A protein and the small-molecule ligand that binds it are described below.
Small molecule (SMILES): C[C@H]1O[C@@H](n2cnc3c(N)ncnc32)[C@H](O)[C@@H]1O[P](=O)(O)OC[C@H]1O[C@@H](n2cnc3c(=O)nc(N)[nH]c32)[C@H](O)[C@@H]1O

Sequence of chain 1.SA:
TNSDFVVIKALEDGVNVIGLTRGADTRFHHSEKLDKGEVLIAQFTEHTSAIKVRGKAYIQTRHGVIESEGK

Binding-site contacts:
Ligand atom N2 contacts residue HIS32 of chain 1.SA at 3.7 Å.
Ligand atom C2 contacts residue PHE30 of chain 1.TA at 3.4 Å (hydrophobic).
Ligand atom N2 contacts residue PHE30 of chain 1.TA at 4.0 Å.
Ligand atom C2 contacts residue GLU34 of chain 1.SA at 3.6 Å.
Ligand atom C2 contacts residue LYS35 of chain 1.SA at 3.8 Å.
Ligand atom N2 contacts residue THR28 of chain 1.TA at 3.7 Å.
Ligand atom C6 contacts residue LYS54 of chain 1.TA at 4.2 Å.
Ligand atom N1 contacts residue GLU34 of chain 1.SA at 3.0 Å (salt-bridge).
Ligand atom C6 contacts residue PHE30 of chain 1.TA at 3.1 Å (hydrophobic).
Ligand atom N7 contacts residue PHE30 of chain 1.TA at 3.5 Å.
Ligand atom C6 contacts residue ARG56 of chain 1.TA at 4.2 Å.
Ligand atom N6 contacts residue GLU34 of chain 1.SA at 3.7 Å.
Ligand atom C5 contacts residue PHE30 of chain 1.TA at 3.2 Å (hydrophobic).
Ligand atom C4 contacts residue PHE30 of chain 1.TA at 3.5 Å (hydrophobic).
Ligand atom C2' contacts residue PHE30 of chain 1.TA at 3.9 Å (hydrophobic).
Ligand atom C6 contacts residue GLU34 of chain 1.SA at 3.7 Å.
Ligand atom O2' contacts residue PHE30 of chain 1.TA at 3.4 Å.
Ligand atom C1' contacts residue PHE30 of chain 1.TA at 4.1 Å (hydrophobic).
Ligand atom O6 contacts residue LYS54 of chain 1.TA at 3.3 Å (salt-bridge).
Ligand atom C6 contacts residue LYS35 of chain 1.SA at 3.9 Å.
Ligand atom N6 contacts residue ARG56 of chain 1.TA at 4.1 Å.
Ligand atom N1 contacts residue GLU34 of chain 1.SA at 3.4 Å.
Ligand atom N1 contacts residue LYS35 of chain 1.SA at 3.1 Å (salt-bridge).
Ligand atom C2 contacts residue HIS32 of chain 1.SA at 4.2 Å.
Ligand atom N6 contacts residue LYS35 of chain 1.SA at 3.0 Å (salt-bridge).
Ligand atom N1 contacts residue PHE30 of chain 1.TA at 3.2 Å.
Ligand atom C2 contacts residue SER33 of chain 1.SA at 3.4 Å.
Ligand atom C8 contacts residue PHE30 of chain 1.TA at 3.9 Å (hydrophobic).
Ligand atom N2 contacts residue LEU22 of chain 1.TA at 4.2 Å.
Ligand atom C2 contacts residue GLU34 of chain 1.SA at 3.5 Å.
Ligand atom O6 contacts residue PHE30 of chain 1.TA at 3.4 Å.
Ligand atom N2 contacts residue GLU34 of chain 1.SA at 2.9 Å (salt-bridge).
Ligand atom N3 contacts residue ARG29 of chain 1.TA at 4.2 Å.
Ligand atom N3 contacts residue PHE30 of chain 1.TA at 3.5 Å.
Ligand atom N1 contacts residue SER33 of chain 1.SA at 4.0 Å.
Ligand atom N6 contacts residue LYS54 of chain 1.TA at 3.2 Å (salt-bridge).
Ligand atom O6 contacts residue ARG56 of chain 1.TA at 3.2 Å (salt-bridge).
Ligand atom N9 contacts residue PHE30 of chain 1.TA at 4.0 Å.
Ligand atom C6 contacts residue GLU34 of chain 1.SA at 3.7 Å.
Ligand atom O6 contacts residue GLU34 of chain 1.SA at 3.5 Å (salt-bridge).

Sequence of chain 1.TA:
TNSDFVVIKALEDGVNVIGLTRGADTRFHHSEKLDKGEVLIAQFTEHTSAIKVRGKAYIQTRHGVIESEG